This protein binds this small molecule.
Small molecule (SMILES): Nc1nc2c(ncn2[C@@H]2O[C@H](CO[P](=O)(O)O[P](=O)(O)NP(=O)(O)O)[C@@H](O)[C@H]2O)c(=O)[nH]1

Binding-site contacts:
Ligand atom O3G contacts residue PRO34 of chain 1.A at 3.4 Å.
Ligand atom O2' contacts residue PHE28 of chain 1.A at 3.3 Å.
Ligand atom O2G contacts residue VAL12 of chain 1.A at 3.5 Å.
Ligand atom O6 contacts residue SER145 of chain 1.A at 3.5 Å.
Ligand atom PB contacts residue MG1 of chain 1.D at 3.3 Å.
Ligand atom O6 contacts residue ASP119 of chain 1.A at 3.5 Å (salt-bridge).
Ligand atom O1B contacts residue LYS16 of chain 1.A at 3.5 Å (salt-bridge).
Ligand atom O2' contacts residue VAL29 of chain 1.A at 2.8 Å (h-bond).
Ligand atom O1B contacts residue MG1 of chain 1.D at 2.1 Å.
Ligand atom O4' contacts residue LYS117 of chain 1.A at 3.3 Å (salt-bridge).
Ligand atom PG contacts residue MG1 of chain 1.D at 3.3 Å.
Ligand atom O1B contacts residue SER17 of chain 1.A at 2.9 Å (h-bond).
Ligand atom N7 contacts residue ASN116 of chain 1.A at 3.2 Å (h-bond).
Ligand atom O2G contacts residue GLY60 of chain 1.A at 2.8 Å (h-bond).
Ligand atom N1 contacts residue ASP119 of chain 1.A at 2.8 Å (salt-bridge).
Ligand atom O2G contacts residue LYS16 of chain 1.A at 2.6 Å (salt-bridge).
Ligand atom O3G contacts residue TYR32 of chain 1.A at 2.5 Å (h-bond).
Ligand atom O2B contacts residue VAL14 of chain 1.A at 3.2 Å (h-bond).
Ligand atom O1A contacts residue SER17 of chain 1.A at 3.2 Å (h-bond).
Ligand atom N3B contacts residue MG1 of chain 1.D at 3.5 Å.
Ligand atom O3' contacts residue ASP30 of chain 1.A at 2.8 Å (salt-bridge).
Ligand atom O1A contacts residue GLY15 of chain 1.A at 3.2 Å.
Ligand atom N3B contacts residue GLY13 of chain 1.A at 3.0 Å (h-bond).
Ligand atom O1G contacts residue MG1 of chain 1.D at 2.0 Å.
Ligand atom O2' contacts residue ASP30 of chain 1.A at 2.9 Å (salt-bridge).
Ligand atom O6 contacts residue ALA146 of chain 1.A at 2.9 Å (h-bond).
Ligand atom C2' contacts residue VAL29 of chain 1.A at 3.5 Å (hydrophobic).
Ligand atom O1A contacts residue ALA18 of chain 1.A at 2.8 Å (h-bond).
Ligand atom N2 contacts residue ASP119 of chain 1.A at 2.9 Å (salt-bridge).
Ligand atom O2B contacts residue LYS16 of chain 1.A at 2.8 Å (salt-bridge).
Ligand atom O6 contacts residue ASN116 of chain 1.A at 3.3 Å (h-bond).
Ligand atom O2B contacts residue GLY13 of chain 1.A at 3.5 Å (h-bond).
Ligand atom O3A contacts residue GLY15 of chain 1.A at 3.2 Å (h-bond).
Ligand atom O3A contacts residue GLY13 of chain 1.A at 3.5 Å.
Ligand atom O1G contacts residue THR35 of chain 1.A at 3.0 Å (h-bond).
Ligand atom N3B contacts residue TYR32 of chain 1.A at 3.2 Å.
Ligand atom O2B contacts residue GLY15 of chain 1.A at 3.0 Å (h-bond).
Ligand atom O2A contacts residue TYR32 of chain 1.A at 3.2 Å.
Ligand atom O6 contacts residue LYS117 of chain 1.A at 3.4 Å.
Ligand atom C8 contacts residue ALA18 of chain 1.A at 3.5 Å (hydrophobic).

Sequence of chain 1.A:
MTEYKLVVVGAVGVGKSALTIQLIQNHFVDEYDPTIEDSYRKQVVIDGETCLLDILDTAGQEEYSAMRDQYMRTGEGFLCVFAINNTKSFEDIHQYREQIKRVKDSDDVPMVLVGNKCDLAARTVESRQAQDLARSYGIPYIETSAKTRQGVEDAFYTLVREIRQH